Sequence of chain 1.A:
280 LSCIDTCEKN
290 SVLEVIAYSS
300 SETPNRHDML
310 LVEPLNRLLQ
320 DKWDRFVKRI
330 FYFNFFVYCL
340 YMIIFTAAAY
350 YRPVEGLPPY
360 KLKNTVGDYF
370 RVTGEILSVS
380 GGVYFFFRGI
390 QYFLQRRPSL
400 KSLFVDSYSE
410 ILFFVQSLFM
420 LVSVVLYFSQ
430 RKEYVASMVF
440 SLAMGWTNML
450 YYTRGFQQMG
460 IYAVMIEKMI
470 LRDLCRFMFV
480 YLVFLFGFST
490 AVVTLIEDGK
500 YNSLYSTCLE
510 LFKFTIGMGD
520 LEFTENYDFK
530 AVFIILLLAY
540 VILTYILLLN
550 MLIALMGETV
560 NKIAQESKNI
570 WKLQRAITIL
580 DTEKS

Sequence of chain 1.C:
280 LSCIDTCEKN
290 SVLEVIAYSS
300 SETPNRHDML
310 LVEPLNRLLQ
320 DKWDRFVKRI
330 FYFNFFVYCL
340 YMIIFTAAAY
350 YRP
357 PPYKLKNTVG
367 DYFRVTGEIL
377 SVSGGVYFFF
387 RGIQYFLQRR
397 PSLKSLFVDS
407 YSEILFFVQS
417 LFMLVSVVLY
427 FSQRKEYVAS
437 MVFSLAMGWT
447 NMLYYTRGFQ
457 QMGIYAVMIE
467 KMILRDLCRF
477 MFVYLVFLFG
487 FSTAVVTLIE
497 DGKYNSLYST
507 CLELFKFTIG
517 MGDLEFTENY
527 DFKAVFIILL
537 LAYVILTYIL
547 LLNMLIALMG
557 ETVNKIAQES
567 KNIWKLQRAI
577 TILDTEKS

Binding-site contacts:
Ligand atom PAC contacts residue GLU466 of chain 1.C at 3.5 Å.
Ligand atom CAR contacts residue ALA538 of chain 1.A at 3.7 Å (hydrophobic).
Ligand atom CAG contacts residue LEU411 of chain 1.C at 3.6 Å (hydrophobic).
Ligand atom OAY contacts residue LEU449 of chain 1.C at 3.9 Å.
Ligand atom PAC contacts residue SER408 of chain 1.C at 3.4 Å.
Ligand atom CAL contacts residue LEU542 of chain 1.A at 4.0 Å (hydrophobic).
Ligand atom CAT contacts residue ALA538 of chain 1.A at 3.5 Å (hydrophobic).
Ligand atom OAA contacts residue TYR407 of chain 1.C at 3.0 Å.
Ligand atom CAI contacts residue PHE483 of chain 1.A at 4.0 Å (hydrophobic).
Ligand atom CAM contacts residue LEU411 of chain 1.C at 3.7 Å (hydrophobic).
Ligand atom CAQ contacts residue MET443 of chain 1.C at 4.1 Å (hydrophobic).
Ligand atom CAH contacts residue ASN447 of chain 1.C at 4.0 Å.
Ligand atom CAV contacts residue PHE439 of chain 1.C at 3.6 Å (hydrophobic).
Ligand atom CAI contacts residue THR446 of chain 1.C at 3.8 Å.
Ligand atom CAP contacts residue PHE487 of chain 1.A at 4.1 Å (hydrophobic).
Ligand atom CAP contacts residue THR446 of chain 1.C at 3.9 Å.
Ligand atom CAG contacts residue TYR407 of chain 1.C at 3.4 Å (hydrophobic).
Ligand atom OAE contacts residue ILE465 of chain 1.C at 4.1 Å.
Ligand atom CAU contacts residue ALA538 of chain 1.A at 3.8 Å (hydrophobic).
Ligand atom CAS contacts residue ALA538 of chain 1.A at 4.1 Å (hydrophobic).
Ligand atom OAD contacts residue ARG453 of chain 1.C at 3.4 Å (salt-bridge).
Ligand atom OAA contacts residue SER408 of chain 1.C at 2.9 Å (h-bond).
Ligand atom CAR contacts residue PHE487 of chain 1.A at 3.7 Å (hydrophobic).
Ligand atom OAA contacts residue GLU466 of chain 1.C at 2.7 Å (salt-bridge).
Ligand atom CAH contacts residue LEU411 of chain 1.C at 3.5 Å (hydrophobic).
Ligand atom OAJ contacts residue PHE483 of chain 1.A at 3.8 Å.
Ligand atom OAD contacts residue GLU466 of chain 1.C at 3.1 Å (salt-bridge).
Ligand atom OAB contacts residue TYR450 of chain 1.C at 3.6 Å.
Ligand atom CAX contacts residue PHE439 of chain 1.C at 3.4 Å (hydrophobic).
Ligand atom CAI contacts residue LEU449 of chain 1.C at 3.7 Å (hydrophobic).
Ligand atom CAO contacts residue THR446 of chain 1.C at 3.6 Å.
Ligand atom CAW contacts residue PHE439 of chain 1.C at 3.5 Å (hydrophobic).
Ligand atom CAX contacts residue PHE418 of chain 1.C at 3.4 Å (hydrophobic).
Ligand atom OAB contacts residue SER408 of chain 1.C at 3.2 Å (h-bond).
Ligand atom OAE contacts residue TYR407 of chain 1.C at 3.9 Å.
Ligand atom OAY contacts residue THR446 of chain 1.C at 3.4 Å (h-bond).
Ligand atom OAY contacts residue LEU411 of chain 1.C at 3.9 Å.
Ligand atom OAY contacts residue ASN447 of chain 1.C at 3.3 Å (h-bond).
Ligand atom OAD contacts residue SER408 of chain 1.C at 3.3 Å (h-bond).
Ligand atom OAE contacts residue ILE469 of chain 1.C at 4.1 Å.

The protein below binds the small molecule below.
Small molecule (SMILES): CCCCCCCCCCCCCC(=O)OC[C@@H](O)COP(=O)(O)O